Binding-site contacts:
Ligand atom NE contacts residue SER57 of chain 2.B at 4.5 Å.
Ligand atom CA contacts residue TYR104 of chain 2.A at 4.4 Å (hydrophobic).
Ligand atom OXT contacts residue THR130 of chain 2.B at 4.4 Å.
Ligand atom CG contacts residue THR55 of chain 2.B at 4.5 Å.
Ligand atom CZ contacts residue THR55 of chain 2.B at 4.5 Å.
Ligand atom NE contacts residue PHE30 of chain 2.A at 4.2 Å.
Ligand atom N contacts residue THR55 of chain 2.B at 3.8 Å.
Ligand atom O contacts residue TYR104 of chain 2.A at 4.0 Å.
Ligand atom CB contacts residue LEU103 of chain 2.A at 4.0 Å (hydrophobic).
Ligand atom NH2 contacts residue TYR131 of chain 2.B at 3.8 Å.
Ligand atom C contacts residue GLN135 of chain 2.B at 3.8 Å.
Ligand atom O contacts residue ASN134 of chain 2.B at 4.0 Å.
Ligand atom NH1 contacts residue ASN51 of chain 2.A at 3.4 Å (h-bond).
Ligand atom C contacts residue TYR104 of chain 2.A at 4.3 Å (hydrophobic).
Ligand atom CZ contacts residue ALA56 of chain 2.B at 4.4 Å (hydrophobic).
Ligand atom CZ contacts residue TYR131 of chain 2.B at 4.0 Å (hydrophobic).
Ligand atom OXT contacts residue TYR131 of chain 2.B at 3.0 Å (h-bond).
Ligand atom N contacts residue TYR131 of chain 2.B at 3.0 Å.
Ligand atom C contacts residue ASN134 of chain 2.B at 4.0 Å.
Ligand atom CZ contacts residue SER57 of chain 2.B at 3.4 Å.
Ligand atom NH2 contacts residue ALA56 of chain 2.B at 3.3 Å (h-bond).
Ligand atom CB contacts residue TYR131 of chain 2.B at 4.4 Å (hydrophobic).
Ligand atom CA contacts residue TYR131 of chain 2.B at 3.9 Å (hydrophobic).
Ligand atom CD contacts residue THR55 of chain 2.B at 3.7 Å.
Ligand atom N contacts residue GLN135 of chain 2.B at 4.0 Å.
Ligand atom NH2 contacts residue SER57 of chain 2.B at 3.0 Å (h-bond).
Ligand atom CD contacts residue TYR131 of chain 2.B at 4.0 Å (hydrophobic).
Ligand atom CZ contacts residue PHE30 of chain 2.A at 4.2 Å (hydrophobic).
Ligand atom NH2 contacts residue THR55 of chain 2.B at 3.5 Å.
Ligand atom NH1 contacts residue PHE30 of chain 2.A at 3.7 Å.
Ligand atom O contacts residue GLN135 of chain 2.B at 4.0 Å.
Ligand atom OXT contacts residue TYR104 of chain 2.A at 4.0 Å.
Ligand atom NE contacts residue TYR131 of chain 2.B at 4.1 Å.
Ligand atom NH1 contacts residue SER57 of chain 2.B at 2.8 Å (h-bond).
Ligand atom OXT contacts residue GLN135 of chain 2.B at 3.1 Å (h-bond).
Ligand atom C contacts residue TYR131 of chain 2.B at 3.9 Å (hydrophobic).
Ligand atom CG contacts residue ARG52 of chain 2.A at 4.2 Å.
Ligand atom OXT contacts residue ASN134 of chain 2.B at 3.0 Å.
Ligand atom CZ contacts residue ASN51 of chain 2.A at 4.2 Å.

Sequence of chain 2.B:
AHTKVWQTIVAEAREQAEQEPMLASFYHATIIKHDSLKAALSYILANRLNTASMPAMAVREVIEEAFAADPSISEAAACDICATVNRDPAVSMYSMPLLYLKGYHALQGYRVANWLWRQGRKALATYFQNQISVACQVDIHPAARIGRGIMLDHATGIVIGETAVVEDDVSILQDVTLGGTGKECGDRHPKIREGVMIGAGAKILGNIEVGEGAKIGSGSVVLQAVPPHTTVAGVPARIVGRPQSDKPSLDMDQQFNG

Sequence of chain 2.A:
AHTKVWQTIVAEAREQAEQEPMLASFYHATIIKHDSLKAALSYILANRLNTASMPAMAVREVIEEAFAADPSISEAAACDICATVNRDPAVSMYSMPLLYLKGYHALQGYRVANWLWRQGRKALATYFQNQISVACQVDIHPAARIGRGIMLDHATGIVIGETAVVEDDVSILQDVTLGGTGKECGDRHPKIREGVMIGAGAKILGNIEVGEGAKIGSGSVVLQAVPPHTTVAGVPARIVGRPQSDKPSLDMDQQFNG

A protein and the small-molecule ligand that binds it are described below.
Small molecule (SMILES): NC(=[NH2+])NCCC[C@H](N)C(=O)O